Sequence of chain 44.C:
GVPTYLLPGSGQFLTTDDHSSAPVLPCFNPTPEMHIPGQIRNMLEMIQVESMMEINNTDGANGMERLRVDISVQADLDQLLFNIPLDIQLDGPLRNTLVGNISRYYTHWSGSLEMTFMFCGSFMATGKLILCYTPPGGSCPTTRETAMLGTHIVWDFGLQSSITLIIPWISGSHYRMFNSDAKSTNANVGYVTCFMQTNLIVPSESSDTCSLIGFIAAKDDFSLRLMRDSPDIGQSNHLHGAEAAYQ

This small molecule binds to this protein.
Small molecule (SMILES): CC(=O)N[C@@H]1[C@@H](O)[C@H](O[C@@H]2O[C@H](CO[C@]3(C(=O)O)C[C@H](O)[C@@H](NC(C)=O)[C@H]([C@H](O)[C@H](O)CO)O3)[C@H](O)[C@H](O)[C@H]2O)[C@@H](CO)O[C@H]1O

Binding-site contacts:
Ligand atom O1B contacts residue ARG104 of chain 44.C at 2.8 Å (salt-bridge).
Ligand atom C4 contacts residue ASP232 of chain 44.C at 3.5 Å.
Ligand atom O4 contacts residue ARG95 of chain 44.C at 3.6 Å.
Ligand atom O6 contacts residue ASP91 of chain 44.C at 3.3 Å.
Ligand atom N5 contacts residue ASN275 of chain 44.A at 3.5 Å (h-bond).
Ligand atom C3 contacts residue ASP232 of chain 44.C at 4.1 Å.
Ligand atom O4 contacts residue ASP232 of chain 44.C at 2.8 Å (salt-bridge).
Ligand atom N5 contacts residue PRO231 of chain 44.C at 2.9 Å (h-bond).
Ligand atom O4 contacts residue ASN275 of chain 44.A at 3.0 Å (h-bond).
Ligand atom C1 contacts residue ARG104 of chain 44.C at 3.7 Å.
Ligand atom O3 contacts residue GLY282 of chain 44.A at 3.4 Å.
Ligand atom C3 contacts residue PRO274 of chain 44.A at 4.1 Å (hydrophobic).
Ligand atom O4 contacts residue ASP91 of chain 44.C at 2.8 Å (salt-bridge).
Ligand atom C5 contacts residue PRO274 of chain 44.A at 3.9 Å (hydrophobic).
Ligand atom O3 contacts residue ASP91 of chain 44.C at 4.0 Å.
Ligand atom O3 contacts residue PRO274 of chain 44.A at 3.9 Å.
Ligand atom C3 contacts residue ARG95 of chain 44.C at 3.9 Å.
Ligand atom C6 contacts residue ASP91 of chain 44.C at 3.9 Å.
Ligand atom C4 contacts residue PRO231 of chain 44.C at 3.4 Å (hydrophobic).
Ligand atom C11 contacts residue ASP232 of chain 44.C at 3.8 Å.
Ligand atom C4 contacts residue ARG104 of chain 44.C at 4.0 Å.
Ligand atom C5 contacts residue PRO231 of chain 44.C at 3.6 Å (hydrophobic).
Ligand atom O7 contacts residue PRO274 of chain 44.A at 3.4 Å.
Ligand atom C11 contacts residue PRO231 of chain 44.C at 4.0 Å (hydrophobic).
Ligand atom C11 contacts residue ILE233 of chain 44.C at 3.8 Å (hydrophobic).
Ligand atom O10 contacts residue ARG270 of chain 44.A at 4.0 Å.
Ligand atom C4 contacts residue ASP91 of chain 44.C at 3.3 Å.
Ligand atom C11 contacts residue GLY234 of chain 44.C at 3.9 Å.
Ligand atom C4 contacts residue ASN275 of chain 44.A at 3.8 Å.
Ligand atom O6 contacts residue PRO274 of chain 44.A at 3.7 Å.
Ligand atom C6 contacts residue PRO231 of chain 44.C at 4.0 Å (hydrophobic).
Ligand atom C10 contacts residue PRO231 of chain 44.C at 3.9 Å (hydrophobic).
Ligand atom O10 contacts residue ASN275 of chain 44.A at 2.9 Å (h-bond).
Ligand atom C10 contacts residue ASN275 of chain 44.A at 3.2 Å.
Ligand atom C3 contacts residue ARG104 of chain 44.C at 3.9 Å.
Ligand atom C3 contacts residue PRO274 of chain 44.A at 3.8 Å (hydrophobic).
Ligand atom C4 contacts residue PRO274 of chain 44.A at 4.0 Å (hydrophobic).
Ligand atom C5 contacts residue ASN275 of chain 44.A at 3.5 Å.
Ligand atom O7 contacts residue SER180 of chain 44.C at 3.7 Å.
Ligand atom O4 contacts residue PRO231 of chain 44.C at 3.8 Å.

Sequence of chain 44.A:
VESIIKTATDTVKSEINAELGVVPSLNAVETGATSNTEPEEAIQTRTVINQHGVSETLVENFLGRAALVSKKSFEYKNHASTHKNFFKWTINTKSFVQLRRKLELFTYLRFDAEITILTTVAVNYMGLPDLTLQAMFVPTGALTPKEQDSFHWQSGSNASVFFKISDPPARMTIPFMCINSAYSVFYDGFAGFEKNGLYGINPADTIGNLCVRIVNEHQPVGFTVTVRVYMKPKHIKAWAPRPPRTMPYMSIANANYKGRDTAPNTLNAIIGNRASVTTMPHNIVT